Sequence of chain 1.B:
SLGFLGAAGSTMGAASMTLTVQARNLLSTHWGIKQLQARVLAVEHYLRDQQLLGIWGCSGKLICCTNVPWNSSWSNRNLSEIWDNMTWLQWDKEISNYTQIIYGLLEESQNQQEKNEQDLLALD

Binding-site contacts:
Ligand atom C3 contacts residue ASN120 of chain 1.B at 3.8 Å.
Ligand atom C4 contacts residue ASN120 of chain 1.B at 4.2 Å.
Ligand atom C1 contacts residue ASN120 of chain 1.B at 1.4 Å.
Ligand atom C2 contacts residue ASN120 of chain 1.B at 2.5 Å.
Ligand atom C7 contacts residue ASN120 of chain 1.B at 4.2 Å.
Ligand atom N2 contacts residue ASN120 of chain 1.B at 2.9 Å (h-bond).
Ligand atom O5 contacts residue ASN120 of chain 1.B at 2.4 Å (h-bond).
Ligand atom C5 contacts residue ASN120 of chain 1.B at 3.7 Å.

This protein binds this small molecule.
Small molecule (SMILES): CC(=O)N[C@@H]1[C@@H](O)[C@H](O)[C@@H](CO)O[C@H]1O